A small-molecule ligand and the protein it binds are described below.
Small molecule (SMILES): Nc1nc2c(ncn2[C@@H]2O[C@H](CO[P](=O)(O)O[P](=O)(O)OP(O)(O)=S)[C@@H](O)[C@H]2O)c(=O)[nH]1

Binding-site contacts:
Ligand atom O2' contacts residue GLU136 of chain 1.A at 2.6 Å (salt-bridge).
Ligand atom N9 contacts residue PHE180 of chain 1.A at 3.6 Å.
Ligand atom O3B contacts residue GLY105 of chain 1.A at 3.0 Å (h-bond).
Ligand atom C2' contacts residue PHE180 of chain 1.A at 3.5 Å (hydrophobic).
Ligand atom C2 contacts residue ASP184 of chain 1.A at 3.1 Å.
Ligand atom C4 contacts residue PHE180 of chain 1.A at 3.6 Å (hydrophobic).
Ligand atom C4' contacts residue GLY101 of chain 1.A at 3.6 Å.
Ligand atom O2G contacts residue ALA68 of chain 1.A at 2.6 Å (h-bond).
Ligand atom C5' contacts residue ARG140 of chain 1.A at 3.7 Å.
Ligand atom PG contacts residue ALA68 of chain 1.A at 3.7 Å.
Ligand atom N1 contacts residue ASP184 of chain 1.A at 2.6 Å (salt-bridge).
Ligand atom O3G contacts residue ALA68 of chain 1.A at 3.5 Å.
Ligand atom O3B contacts residue GLY104 of chain 1.A at 3.7 Å.
Ligand atom O3' contacts residue ARG140 of chain 1.A at 3.0 Å (salt-bridge).
Ligand atom O3' contacts residue GLU136 of chain 1.A at 2.5 Å (salt-bridge).
Ligand atom O4' contacts residue GLY101 of chain 1.A at 3.4 Å.
Ligand atom O2G contacts residue THR106 of chain 1.A at 2.6 Å (h-bond).
Ligand atom O1B contacts residue GLY107 of chain 1.A at 2.8 Å (h-bond).
Ligand atom PG contacts residue GLY105 of chain 1.A at 3.7 Å.
Ligand atom O2G contacts residue THR42 of chain 1.A at 3.6 Å.
Ligand atom N2 contacts residue ALA183 of chain 1.A at 3.5 Å.
Ligand atom C3' contacts residue GLU136 of chain 1.A at 3.2 Å.
Ligand atom O1A contacts residue GLY18 of chain 1.A at 3.3 Å (h-bond).
Ligand atom C2' contacts residue GLU136 of chain 1.A at 3.2 Å.
Ligand atom C5' contacts residue GLY104 of chain 1.A at 3.6 Å.
Ligand atom O3G contacts residue GLY69 of chain 1.A at 3.3 Å (h-bond).
Ligand atom N2 contacts residue ASP184 of chain 1.A at 2.8 Å (salt-bridge).
Ligand atom C3' contacts residue ARG140 of chain 1.A at 3.6 Å.
Ligand atom O3B contacts residue THR106 of chain 1.A at 3.1 Å (h-bond).
Ligand atom C5' contacts residue GLY101 of chain 1.A at 3.4 Å.
Ligand atom O2B contacts residue GLY17 of chain 1.A at 3.3 Å.
Ligand atom O6 contacts residue ASN22 of chain 1.A at 2.8 Å (h-bond).
Ligand atom O1B contacts residue THR106 of chain 1.A at 3.5 Å (h-bond).
Ligand atom O1B contacts residue GLY17 of chain 1.A at 3.6 Å.
Ligand atom O2G contacts residue GLY67 of chain 1.A at 3.4 Å.
Ligand atom O3G contacts residue ALA70 of chain 1.A at 2.6 Å (h-bond).
Ligand atom O3G contacts residue GLY105 of chain 1.A at 3.1 Å (h-bond).
Ligand atom O1A contacts residue GLY19 of chain 1.A at 2.9 Å (h-bond).
Ligand atom O2B contacts residue GLY18 of chain 1.A at 2.9 Å (h-bond).
Ligand atom O2' contacts residue PRO132 of chain 1.A at 3.6 Å.

Sequence of chain 1.A:
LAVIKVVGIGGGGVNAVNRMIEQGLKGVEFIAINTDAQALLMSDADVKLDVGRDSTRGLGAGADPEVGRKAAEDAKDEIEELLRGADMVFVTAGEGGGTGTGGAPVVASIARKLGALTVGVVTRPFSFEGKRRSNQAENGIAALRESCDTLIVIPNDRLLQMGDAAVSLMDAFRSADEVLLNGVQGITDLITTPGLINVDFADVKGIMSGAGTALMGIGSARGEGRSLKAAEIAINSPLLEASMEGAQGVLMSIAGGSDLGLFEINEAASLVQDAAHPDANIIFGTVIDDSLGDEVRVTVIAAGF